A small-molecule ligand and the protein it binds are described below.
Small molecule (SMILES): OC[C@H]1O[C@@H](n2cc(-c3cccc4ccccc34)nn2)[C@H](O)[C@@H](O)[C@@H]1O

Sequence of chain 2.A:
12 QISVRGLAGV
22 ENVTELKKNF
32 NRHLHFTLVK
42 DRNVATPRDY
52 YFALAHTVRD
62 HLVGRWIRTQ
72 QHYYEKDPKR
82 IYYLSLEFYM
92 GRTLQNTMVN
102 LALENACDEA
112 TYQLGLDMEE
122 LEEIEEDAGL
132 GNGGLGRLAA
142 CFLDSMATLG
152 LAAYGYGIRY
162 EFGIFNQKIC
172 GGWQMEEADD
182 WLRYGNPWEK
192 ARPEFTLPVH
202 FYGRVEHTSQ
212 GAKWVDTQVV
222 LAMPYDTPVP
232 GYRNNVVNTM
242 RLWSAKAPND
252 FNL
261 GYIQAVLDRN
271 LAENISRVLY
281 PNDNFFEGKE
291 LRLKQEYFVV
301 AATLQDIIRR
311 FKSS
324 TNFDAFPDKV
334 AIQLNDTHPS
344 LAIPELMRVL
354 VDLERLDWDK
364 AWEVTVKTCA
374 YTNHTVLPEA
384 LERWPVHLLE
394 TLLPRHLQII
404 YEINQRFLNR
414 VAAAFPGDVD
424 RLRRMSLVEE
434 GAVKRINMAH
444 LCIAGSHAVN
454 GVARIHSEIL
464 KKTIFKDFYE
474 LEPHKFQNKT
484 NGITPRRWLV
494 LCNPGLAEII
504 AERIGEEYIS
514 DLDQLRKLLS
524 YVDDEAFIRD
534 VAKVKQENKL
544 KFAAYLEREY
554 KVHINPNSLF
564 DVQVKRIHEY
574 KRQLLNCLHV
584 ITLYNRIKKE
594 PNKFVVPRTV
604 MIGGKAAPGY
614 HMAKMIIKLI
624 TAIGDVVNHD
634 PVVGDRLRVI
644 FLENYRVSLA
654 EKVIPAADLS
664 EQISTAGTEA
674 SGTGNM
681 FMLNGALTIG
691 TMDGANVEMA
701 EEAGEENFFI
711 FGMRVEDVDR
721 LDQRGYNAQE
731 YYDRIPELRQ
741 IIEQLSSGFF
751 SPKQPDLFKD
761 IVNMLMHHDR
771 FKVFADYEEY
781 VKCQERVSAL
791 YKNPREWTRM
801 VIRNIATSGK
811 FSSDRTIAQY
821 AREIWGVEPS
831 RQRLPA

Binding-site contacts:
Ligand atom O3 contacts residue ALA673 of chain 2.A at 3.3 Å (h-bond).
Ligand atom O5 contacts residue GLY135 of chain 2.A at 3.8 Å.
Ligand atom O6 contacts residue ASN484 of chain 2.A at 2.8 Å (h-bond).
Ligand atom C2 contacts residue HIS377 of chain 2.A at 3.5 Å.
Ligand atom C16 contacts residue ASP283 of chain 2.A at 3.4 Å.
Ligand atom C14 contacts residue ASN284 of chain 2.A at 3.2 Å.
Ligand atom C3 contacts residue GLY675 of chain 2.A at 3.8 Å.
Ligand atom C17 contacts residue ASP283 of chain 2.A at 3.5 Å.
Ligand atom O4 contacts residue THR676 of chain 2.A at 3.9 Å.
Ligand atom O5 contacts residue LEU136 of chain 2.A at 3.5 Å (h-bond).
Ligand atom C15 contacts residue ASP283 of chain 2.A at 3.2 Å.
Ligand atom O6 contacts residue HIS377 of chain 2.A at 2.6 Å (h-bond).
Ligand atom O3 contacts residue SER674 of chain 2.A at 3.0 Å (h-bond).
Ligand atom C5 contacts residue GLY135 of chain 2.A at 3.7 Å.
Ligand atom C15 contacts residue ALA383 of chain 2.A at 3.8 Å (hydrophobic).
Ligand atom O2 contacts residue GLU672 of chain 2.A at 3.1 Å (salt-bridge).
Ligand atom O4 contacts residue ASN484 of chain 2.A at 3.5 Å (h-bond).
Ligand atom C6 contacts residue HIS377 of chain 2.A at 3.4 Å.
Ligand atom O4 contacts residue SER674 of chain 2.A at 3.6 Å.
Ligand atom O2 contacts residue TYR573 of chain 2.A at 3.0 Å (h-bond).
Ligand atom C15 contacts residue ASN284 of chain 2.A at 3.7 Å.
Ligand atom O4 contacts residue GLY675 of chain 2.A at 2.8 Å (h-bond).
Ligand atom C2 contacts residue GLU672 of chain 2.A at 3.8 Å.
Ligand atom C4 contacts residue GLY675 of chain 2.A at 3.7 Å.
Ligand atom C13 contacts residue ASP283 of chain 2.A at 3.2 Å.
Ligand atom O3 contacts residue GLU672 of chain 2.A at 2.7 Å (salt-bridge).
Ligand atom C1 contacts residue LEU136 of chain 2.A at 3.9 Å (hydrophobic).
Ligand atom O6 contacts residue VAL455 of chain 2.A at 3.8 Å.
Ligand atom C3 contacts residue GLU672 of chain 2.A at 3.4 Å.
Ligand atom N3 contacts residue LEU136 of chain 2.A at 3.6 Å.
Ligand atom C5 contacts residue LEU136 of chain 2.A at 3.9 Å (hydrophobic).
Ligand atom C13 contacts residue ALA383 of chain 2.A at 3.8 Å (hydrophobic).
Ligand atom C18 contacts residue ASP283 of chain 2.A at 3.4 Å.
Ligand atom N2 contacts residue LEU136 of chain 2.A at 3.2 Å (h-bond).
Ligand atom C6 contacts residue ASN484 of chain 2.A at 3.2 Å.
Ligand atom C14 contacts residue ASP283 of chain 2.A at 3.1 Å.
Ligand atom C14 contacts residue ALA383 of chain 2.A at 3.3 Å (hydrophobic).
Ligand atom O5 contacts residue HIS377 of chain 2.A at 3.7 Å.
Ligand atom C6 contacts residue GLY135 of chain 2.A at 3.6 Å.
Ligand atom O3 contacts residue GLY675 of chain 2.A at 3.1 Å (h-bond).